Sequence of chain 1.QA:
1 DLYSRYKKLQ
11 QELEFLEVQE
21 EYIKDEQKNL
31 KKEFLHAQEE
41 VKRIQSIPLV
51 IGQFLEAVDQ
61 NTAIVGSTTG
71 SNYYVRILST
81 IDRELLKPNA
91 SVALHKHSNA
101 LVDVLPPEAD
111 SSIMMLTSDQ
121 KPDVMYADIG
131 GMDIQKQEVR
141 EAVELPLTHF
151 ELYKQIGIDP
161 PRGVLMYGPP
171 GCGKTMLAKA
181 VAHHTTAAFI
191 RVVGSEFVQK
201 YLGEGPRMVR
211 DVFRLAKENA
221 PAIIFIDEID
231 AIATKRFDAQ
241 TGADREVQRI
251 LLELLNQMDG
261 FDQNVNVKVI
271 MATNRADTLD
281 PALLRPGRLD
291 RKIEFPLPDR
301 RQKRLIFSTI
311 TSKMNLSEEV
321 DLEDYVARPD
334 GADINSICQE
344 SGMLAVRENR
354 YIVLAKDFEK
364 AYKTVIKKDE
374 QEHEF

Sequence of chain 1.RA:
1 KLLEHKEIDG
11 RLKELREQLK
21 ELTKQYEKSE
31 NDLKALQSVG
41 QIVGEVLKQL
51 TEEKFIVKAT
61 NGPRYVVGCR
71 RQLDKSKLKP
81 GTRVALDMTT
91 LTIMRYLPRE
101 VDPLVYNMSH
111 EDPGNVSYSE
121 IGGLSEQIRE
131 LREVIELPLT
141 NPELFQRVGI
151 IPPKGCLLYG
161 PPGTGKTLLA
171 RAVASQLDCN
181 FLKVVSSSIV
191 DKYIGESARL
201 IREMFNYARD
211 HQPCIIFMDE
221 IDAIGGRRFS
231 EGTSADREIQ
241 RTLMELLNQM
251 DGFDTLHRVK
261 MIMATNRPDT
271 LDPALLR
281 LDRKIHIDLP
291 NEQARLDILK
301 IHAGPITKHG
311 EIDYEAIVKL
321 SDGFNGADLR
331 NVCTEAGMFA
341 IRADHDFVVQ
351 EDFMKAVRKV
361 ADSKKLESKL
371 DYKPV

Binding-site contacts:
Ligand atom C5 contacts residue MET176 of chain 1.QA at 3.9 Å (hydrophobic).
Ligand atom O1B contacts residue GLY173 of chain 1.QA at 3.7 Å.
Ligand atom N7 contacts residue MET176 of chain 1.QA at 4.0 Å.
Ligand atom C2 contacts residue ASN338 of chain 1.QA at 4.3 Å.
Ligand atom PA contacts residue GLY173 of chain 1.QA at 4.3 Å.
Ligand atom C4' contacts residue ASP251 of chain 1.RA at 3.7 Å.
Ligand atom C1' contacts residue ASN338 of chain 1.QA at 3.6 Å.
Ligand atom C3' contacts residue ASP251 of chain 1.RA at 4.2 Å.
Ligand atom O1B contacts residue PRO169 of chain 1.QA at 4.1 Å.
Ligand atom C6 contacts residue GLY334 of chain 1.QA at 4.2 Å.
Ligand atom C8 contacts residue GLY334 of chain 1.QA at 3.9 Å.
Ligand atom O1A contacts residue THR175 of chain 1.QA at 3.2 Å (h-bond).
Ligand atom O2A contacts residue THR175 of chain 1.QA at 3.4 Å.
Ligand atom O2G contacts residue LEU247 of chain 1.RA at 4.1 Å.
Ligand atom O1B contacts residue GLY168 of chain 1.QA at 4.3 Å.
Ligand atom O1B contacts residue CYS172 of chain 1.QA at 3.7 Å.
Ligand atom N7 contacts residue GLY334 of chain 1.QA at 3.2 Å (h-bond).
Ligand atom O1A contacts residue MET176 of chain 1.QA at 3.4 Å (h-bond).
Ligand atom N9 contacts residue ASN338 of chain 1.QA at 4.0 Å.
Ligand atom C8 contacts residue MET176 of chain 1.QA at 4.3 Å (hydrophobic).
Ligand atom C5' contacts residue ASP251 of chain 1.RA at 4.0 Å.
Ligand atom O2B contacts residue THR175 of chain 1.QA at 3.8 Å.
Ligand atom C5 contacts residue ASN338 of chain 1.QA at 4.2 Å.
Ligand atom O3' contacts residue MET250 of chain 1.RA at 4.3 Å.
Ligand atom C8 contacts residue ALA335 of chain 1.QA at 4.3 Å (hydrophobic).
Ligand atom C5 contacts residue GLY334 of chain 1.QA at 3.8 Å.
Ligand atom O3' contacts residue ASP251 of chain 1.RA at 3.4 Å.
Ligand atom C2' contacts residue ASN338 of chain 1.QA at 4.0 Å.
Ligand atom C4 contacts residue MET176 of chain 1.QA at 4.3 Å (hydrophobic).
Ligand atom N6 contacts residue GLY334 of chain 1.QA at 3.9 Å.
Ligand atom O1A contacts residue GLY173 of chain 1.QA at 3.2 Å.
Ligand atom O2A contacts residue ASP251 of chain 1.RA at 3.3 Å.
Ligand atom O2' contacts residue ASN338 of chain 1.QA at 3.4 Å (h-bond).
Ligand atom O1B contacts residue LYS174 of chain 1.QA at 4.4 Å.
Ligand atom O1A contacts residue LYS174 of chain 1.QA at 3.6 Å (salt-bridge).
Ligand atom C4 contacts residue ASN338 of chain 1.QA at 3.8 Å.
Ligand atom PA contacts residue THR175 of chain 1.QA at 3.9 Å.
Ligand atom S1G contacts residue ALA274 of chain 1.RA at 2.8 Å (h-bond).
Ligand atom N3 contacts residue ASN338 of chain 1.QA at 3.8 Å.
Ligand atom C6 contacts residue MET176 of chain 1.QA at 4.2 Å (hydrophobic).

A small-molecule ligand and the protein it binds are described below.
Small molecule (SMILES): Nc1ncnc2c1ncn2[C@@H]1O[C@H](COP(=O)(O)OP(=O)(O)OP(O)(O)=S)[C@@H](O)[C@H]1O